A small-molecule ligand and the protein it binds are described below.
Small molecule (SMILES): CCOC(=O)CC[C@H](C[C@@H]1CCNC1=O)NC(=O)[C@H](Cc1ccc(F)cc1)NC(=O)[C@H](N)Cc1ccc(F)cc1

Sequence of chain 1.A:
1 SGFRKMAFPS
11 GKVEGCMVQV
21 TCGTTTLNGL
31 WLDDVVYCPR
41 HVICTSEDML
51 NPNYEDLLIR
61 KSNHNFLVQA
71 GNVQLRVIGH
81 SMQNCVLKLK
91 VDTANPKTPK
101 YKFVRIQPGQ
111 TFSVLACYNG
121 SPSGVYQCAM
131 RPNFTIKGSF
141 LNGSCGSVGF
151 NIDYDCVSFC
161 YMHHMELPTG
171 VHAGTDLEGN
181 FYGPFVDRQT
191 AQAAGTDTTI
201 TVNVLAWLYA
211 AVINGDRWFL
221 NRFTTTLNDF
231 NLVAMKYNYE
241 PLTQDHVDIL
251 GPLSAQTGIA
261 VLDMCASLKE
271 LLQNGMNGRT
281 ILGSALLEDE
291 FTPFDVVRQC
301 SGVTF

Binding-site contacts:
Ligand atom C26 contacts residue GLN189 of chain 1.A at 3.5 Å.
Ligand atom F30 contacts residue GLN189 of chain 1.A at 3.4 Å.
Ligand atom N11 contacts residue GLU166 of chain 1.A at 3.0 Å (salt-bridge).
Ligand atom C35 contacts residue GLU166 of chain 1.A at 3.8 Å.
Ligand atom F30 contacts residue ARG188 of chain 1.A at 2.8 Å.
Ligand atom C22 contacts residue ASN142 of chain 1.A at 3.6 Å.
Ligand atom O12 contacts residue HIS172 of chain 1.A at 3.5 Å.
Ligand atom C33 contacts residue GLN189 of chain 1.A at 3.7 Å.
Ligand atom C22 contacts residue LEU141 of chain 1.A at 3.7 Å (hydrophobic).
Ligand atom O17 contacts residue CYS145 of chain 1.A at 3.4 Å (h-bond).
Ligand atom C13 contacts residue CYS145 of chain 1.A at 2.1 Å (hydrophobic).
Ligand atom N06 contacts residue HIS164 of chain 1.A at 3.3 Å (h-bond).
Ligand atom O12 contacts residue PHE140 of chain 1.A at 3.3 Å.
Ligand atom N32 contacts residue GLU166 of chain 1.A at 2.9 Å (salt-bridge).
Ligand atom C29 contacts residue MET165 of chain 1.A at 3.6 Å (hydrophobic).
Ligand atom F40 contacts residue LEU167 of chain 1.A at 3.3 Å.
Ligand atom C36 contacts residue GLU166 of chain 1.A at 3.4 Å.
Ligand atom C23 contacts residue ASN142 of chain 1.A at 3.7 Å.
Ligand atom C39 contacts residue MET165 of chain 1.A at 3.6 Å (hydrophobic).
Ligand atom C10 contacts residue PHE140 of chain 1.A at 3.7 Å (hydrophobic).
Ligand atom C10 contacts residue GLU166 of chain 1.A at 3.5 Å.
Ligand atom F40 contacts residue GLN192 of chain 1.A at 3.1 Å.
Ligand atom C07 contacts residue CYS145 of chain 1.A at 3.0 Å (hydrophobic).
Ligand atom C15 contacts residue CYS145 of chain 1.A at 3.7 Å (hydrophobic).
Ligand atom O12 contacts residue GLU166 of chain 1.A at 3.5 Å (salt-bridge).
Ligand atom C14 contacts residue CYS145 of chain 1.A at 3.2 Å (hydrophobic).
Ligand atom O12 contacts residue HIS163 of chain 1.A at 3.1 Å (h-bond).
Ligand atom O17 contacts residue LEU27 of chain 1.A at 3.7 Å.
Ligand atom C35 contacts residue LEU167 of chain 1.A at 3.8 Å (hydrophobic).
Ligand atom C20 contacts residue THR26 of chain 1.A at 3.3 Å.
Ligand atom F40 contacts residue MET165 of chain 1.A at 3.4 Å.
Ligand atom C28 contacts residue HIS41 of chain 1.A at 3.4 Å.
Ligand atom O17 contacts residue GLY143 of chain 1.A at 3.4 Å.
Ligand atom O03 contacts residue GLU166 of chain 1.A at 3.2 Å (salt-bridge).
Ligand atom C28 contacts residue HIS164 of chain 1.A at 3.4 Å.
Ligand atom N11 contacts residue PHE140 of chain 1.A at 3.0 Å (h-bond).
Ligand atom C25 contacts residue GLN189 of chain 1.A at 3.5 Å.
Ligand atom F30 contacts residue ASP187 of chain 1.A at 2.8 Å.
Ligand atom C08 contacts residue CYS145 of chain 1.A at 3.5 Å (hydrophobic).
Ligand atom N06 contacts residue CYS145 of chain 1.A at 3.1 Å (h-bond).

Sequence of chain 1.B:
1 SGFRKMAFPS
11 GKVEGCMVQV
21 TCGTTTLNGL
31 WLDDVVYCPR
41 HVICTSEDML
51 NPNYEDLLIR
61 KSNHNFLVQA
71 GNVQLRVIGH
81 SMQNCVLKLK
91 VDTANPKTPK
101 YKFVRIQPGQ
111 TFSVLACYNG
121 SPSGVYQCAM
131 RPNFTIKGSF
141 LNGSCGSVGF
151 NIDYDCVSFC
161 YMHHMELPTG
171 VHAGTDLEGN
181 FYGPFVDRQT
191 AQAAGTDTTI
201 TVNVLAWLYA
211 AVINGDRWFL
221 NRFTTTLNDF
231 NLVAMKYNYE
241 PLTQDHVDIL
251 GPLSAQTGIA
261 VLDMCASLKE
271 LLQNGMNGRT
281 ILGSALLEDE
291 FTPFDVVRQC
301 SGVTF